A small-molecule ligand and the protein it binds are described below.
Small molecule (SMILES): Nc1ccn([C@H]2C[C@H](O)[C@@H](COP(=O)(O)O)O2)c(=O)n1

Binding-site contacts:
Ligand atom O1P contacts residue LYS61 of chain 3.B at 2.8 Å (salt-bridge).
Ligand atom C2 contacts residue HIS67 of chain 3.B at 3.4 Å.
Ligand atom C4' contacts residue ASP21 of chain 3.B at 3.7 Å.
Ligand atom P contacts residue THR24 of chain 3.B at 3.7 Å.
Ligand atom O2P contacts residue TRP121 of chain 3.B at 3.2 Å (h-bond).
Ligand atom O2 contacts residue GLN69 of chain 3.B at 3.7 Å.
Ligand atom C5 contacts residue HIS67 of chain 3.B at 3.7 Å.
Ligand atom O1P contacts residue TYR62 of chain 3.B at 3.5 Å (h-bond).
Ligand atom N4 contacts residue PHE93 of chain 3.B at 3.5 Å (h-bond).
Ligand atom P contacts residue TYR62 of chain 3.B at 3.7 Å.
Ligand atom N4 contacts residue GLN69 of chain 3.B at 3.4 Å (h-bond).
Ligand atom C2 contacts residue GLN69 of chain 3.B at 3.7 Å.
Ligand atom O5' contacts residue THR24 of chain 3.B at 3.8 Å.
Ligand atom N3 contacts residue HIS67 of chain 3.B at 3.4 Å.
Ligand atom O3' contacts residue VAL65 of chain 3.B at 3.5 Å.
Ligand atom C4 contacts residue GLN69 of chain 3.B at 3.6 Å.
Ligand atom O3' contacts residue ASP21 of chain 3.B at 2.4 Å (salt-bridge).
Ligand atom C4 contacts residue HIS67 of chain 3.B at 3.4 Å.
Ligand atom O1P contacts residue LYS58 of chain 3.B at 3.0 Å.
Ligand atom N3 contacts residue ZN1 of chain 3.I at 3.5 Å.
Ligand atom O1P contacts residue ASN23 of chain 3.B at 3.8 Å.
Ligand atom C3' contacts residue ASP21 of chain 3.B at 3.3 Å.
Ligand atom C4 contacts residue ZN1 of chain 3.I at 3.1 Å.
Ligand atom O2 contacts residue ASN43 of chain 3.B at 3.6 Å.
Ligand atom C4' contacts residue THR24 of chain 3.B at 3.7 Å.
Ligand atom O5' contacts residue LYS61 of chain 3.B at 3.1 Å (salt-bridge).
Ligand atom N3 contacts residue GLN69 of chain 3.B at 2.8 Å (h-bond).
Ligand atom N4 contacts residue CYS95 of chain 3.B at 2.8 Å (h-bond).
Ligand atom O3P contacts residue THR24 of chain 3.B at 2.5 Å (h-bond).
Ligand atom O2P contacts residue TYR62 of chain 3.B at 2.8 Å (h-bond).
Ligand atom O2 contacts residue HIS67 of chain 3.B at 3.3 Å.
Ligand atom O3' contacts residue ASN43 of chain 3.B at 2.8 Å (h-bond).
Ligand atom O4' contacts residue VAL26 of chain 3.B at 3.4 Å.
Ligand atom O2 contacts residue VAL26 of chain 3.B at 3.7 Å.
Ligand atom C5' contacts residue THR24 of chain 3.B at 3.6 Å.
Ligand atom N4 contacts residue ZN1 of chain 3.I at 2.7 Å.
Ligand atom N4 contacts residue PRO94 of chain 3.B at 3.3 Å.
Ligand atom O2 contacts residue ALA68 of chain 3.B at 3.0 Å (h-bond).
Ligand atom P contacts residue LYS61 of chain 3.B at 3.6 Å.
Ligand atom C2' contacts residue HIS67 of chain 3.B at 3.7 Å.

Sequence of chain 3.B:
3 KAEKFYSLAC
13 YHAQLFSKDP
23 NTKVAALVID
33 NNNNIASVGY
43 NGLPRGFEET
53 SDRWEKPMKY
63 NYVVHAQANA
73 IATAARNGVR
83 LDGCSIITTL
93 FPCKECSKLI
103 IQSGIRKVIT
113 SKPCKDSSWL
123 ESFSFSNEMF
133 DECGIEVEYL